Binding-site contacts:
Ligand atom O7 contacts residue ASN70 of chain 2.B at 3.5 Å (h-bond).
Ligand atom C6 contacts residue ARG33 of chain 2.B at 3.7 Å.
Ligand atom C1 contacts residue ARG33 of chain 2.B at 4.1 Å.
Ligand atom O7 contacts residue PRO31 of chain 2.B at 3.0 Å (h-bond).
Ligand atom N2 contacts residue PRO31 of chain 2.B at 2.8 Å (h-bond).
Ligand atom C5 contacts residue ASN70 of chain 2.B at 3.7 Å.
Ligand atom C8 contacts residue ASN70 of chain 2.B at 3.9 Å.
Ligand atom C2 contacts residue PRO31 of chain 2.B at 4.0 Å (hydrophobic).
Ligand atom C5 contacts residue ARG33 of chain 2.B at 3.9 Å.
Ligand atom O6 contacts residue ARG33 of chain 2.B at 3.0 Å (salt-bridge).
Ligand atom O5 contacts residue ARG33 of chain 2.B at 4.3 Å.
Ligand atom O5 contacts residue ASN70 of chain 2.B at 2.4 Å (h-bond).
Ligand atom C7 contacts residue PRO31 of chain 2.B at 3.2 Å (hydrophobic).
Ligand atom C7 contacts residue ASN70 of chain 2.B at 3.4 Å.
Ligand atom C1 contacts residue ASN70 of chain 2.B at 1.4 Å.
Ligand atom O7 contacts residue SER71 of chain 2.B at 4.4 Å.
Ligand atom N2 contacts residue ASN70 of chain 2.B at 2.9 Å (h-bond).
Ligand atom C2 contacts residue ASN70 of chain 2.B at 2.5 Å.
Ligand atom N2 contacts residue ASN32 of chain 2.B at 4.2 Å.
Ligand atom C4 contacts residue ASN70 of chain 2.B at 4.2 Å.
Ligand atom C3 contacts residue PRO31 of chain 2.B at 4.1 Å (hydrophobic).
Ligand atom C3 contacts residue ASN70 of chain 2.B at 3.8 Å.
Ligand atom O3 contacts residue PRO31 of chain 2.B at 4.2 Å.

A small-molecule ligand and the protein it binds are described below.
Small molecule (SMILES): CC(=O)N[C@@H]1[C@@H](O)[C@H](O)[C@@H](CO)O[C@H]1O

Sequence of chain 2.B:
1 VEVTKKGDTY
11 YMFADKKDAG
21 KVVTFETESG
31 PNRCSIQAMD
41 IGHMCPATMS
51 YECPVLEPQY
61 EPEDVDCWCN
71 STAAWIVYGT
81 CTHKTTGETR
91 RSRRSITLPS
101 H